Sequence of chain 1.A:
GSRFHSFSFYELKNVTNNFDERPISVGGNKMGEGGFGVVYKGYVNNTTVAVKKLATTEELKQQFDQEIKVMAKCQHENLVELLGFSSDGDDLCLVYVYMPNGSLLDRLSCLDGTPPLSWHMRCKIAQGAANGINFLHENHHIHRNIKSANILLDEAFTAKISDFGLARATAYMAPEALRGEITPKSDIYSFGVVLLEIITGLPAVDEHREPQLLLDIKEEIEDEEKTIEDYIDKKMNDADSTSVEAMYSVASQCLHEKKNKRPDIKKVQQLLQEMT

This protein binds this small molecule.
Small molecule (SMILES): COc1cc(N2CCOCC2)ccc1NC(=O)c1cnc(-c2cccnc2)s1

Binding-site contacts:
Ligand atom N15 contacts residue LYS55 of chain 1.A at 2.9 Å (salt-bridge).
Ligand atom O18 contacts residue ALA53 of chain 1.A at 3.7 Å.
Ligand atom O18 contacts residue TYR106 of chain 1.A at 3.6 Å.
Ligand atom C19 contacts residue MET34 of chain 1.A at 3.7 Å (hydrophobic).
Ligand atom C16 contacts residue LYS55 of chain 1.A at 3.7 Å.
Ligand atom N05 contacts residue LEU160 of chain 1.A at 3.4 Å.
Ligand atom C19 contacts residue MET107 of chain 1.A at 3.1 Å (hydrophobic).
Ligand atom N09 contacts residue TYR104 of chain 1.A at 3.4 Å.
Ligand atom C14 contacts residue SER170 of chain 1.A at 3.7 Å.
Ligand atom C08 contacts residue TYR104 of chain 1.A at 3.6 Å (hydrophobic).
Ligand atom N15 contacts residue ASP171 of chain 1.A at 3.8 Å.
Ligand atom C08 contacts residue VAL105 of chain 1.A at 3.3 Å (hydrophobic).
Ligand atom N15 contacts residue SER170 of chain 1.A at 3.5 Å (h-bond).
Ligand atom C12 contacts residue LEU160 of chain 1.A at 3.8 Å (hydrophobic).
Ligand atom C11 contacts residue SER170 of chain 1.A at 3.5 Å.
Ligand atom C19 contacts residue TYR106 of chain 1.A at 3.5 Å (hydrophobic).
Ligand atom C01 contacts residue ASP114 of chain 1.A at 3.7 Å.
Ligand atom C11 contacts residue LEU160 of chain 1.A at 3.6 Å (hydrophobic).
Ligand atom C12 contacts residue SER170 of chain 1.A at 3.7 Å.
Ligand atom C08 contacts residue ALA53 of chain 1.A at 3.6 Å (hydrophobic).
Ligand atom C16 contacts residue SER170 of chain 1.A at 3.4 Å.
Ligand atom C14 contacts residue ASP171 of chain 1.A at 3.8 Å.
Ligand atom C06 contacts residue MET107 of chain 1.A at 3.7 Å (hydrophobic).
Ligand atom C14 contacts residue LYS55 of chain 1.A at 3.3 Å.
Ligand atom C10 contacts residue LEU160 of chain 1.A at 3.2 Å (hydrophobic).
Ligand atom C16 contacts residue TYR104 of chain 1.A at 3.7 Å (hydrophobic).
Ligand atom S17 contacts residue LEU160 of chain 1.A at 3.6 Å.
Ligand atom C07 contacts residue ALA53 of chain 1.A at 3.5 Å (hydrophobic).
Ligand atom C28 contacts residue GLY110 of chain 1.A at 3.7 Å.
Ligand atom C07 contacts residue LEU160 of chain 1.A at 3.8 Å (hydrophobic).
Ligand atom C06 contacts residue ALA53 of chain 1.A at 3.6 Å (hydrophobic).
Ligand atom O18 contacts residue MET107 of chain 1.A at 2.7 Å (h-bond).
Ligand atom C20 contacts residue TYR106 of chain 1.A at 3.6 Å (hydrophobic).
Ligand atom C28 contacts residue MET34 of chain 1.A at 3.7 Å (hydrophobic).
Ligand atom C04 contacts residue MET34 of chain 1.A at 3.7 Å (hydrophobic).
Ligand atom C20 contacts residue MET107 of chain 1.A at 3.5 Å (hydrophobic).
Ligand atom N09 contacts residue LEU160 of chain 1.A at 3.7 Å.
Ligand atom C21 contacts residue GLY110 of chain 1.A at 3.6 Å.
Ligand atom C01 contacts residue MET34 of chain 1.A at 3.4 Å (hydrophobic).
Ligand atom C20 contacts residue MET34 of chain 1.A at 3.7 Å (hydrophobic).